A small-molecule ligand and the protein it binds are described below.
Small molecule (SMILES): COc1cc2c(cc1-c1c(C)noc1C)[nH]c1nc(C)nc(-c3ccnc4ccccc34)c12

Binding-site contacts:
Ligand atom C18 contacts residue HIS108 of chain 1.A at 3.9 Å.
Ligand atom C12 contacts residue TRP45 of chain 1.A at 3.7 Å (hydrophobic).
Ligand atom C16 contacts residue MET113 of chain 1.A at 3.4 Å (hydrophobic).
Ligand atom C12 contacts residue LEU56 of chain 1.A at 3.6 Å (hydrophobic).
Ligand atom C11 contacts residue LEU56 of chain 1.A at 3.7 Å (hydrophobic).
Ligand atom C22 contacts residue TRP45 of chain 1.A at 3.5 Å (hydrophobic).
Ligand atom N3 contacts residue TRP45 of chain 1.A at 3.6 Å.
Ligand atom C21 contacts residue LEU56 of chain 1.A at 4.0 Å (hydrophobic).
Ligand atom C1 contacts residue VAL110 of chain 1.A at 3.8 Å (hydrophobic).
Ligand atom C5 contacts residue VAL110 of chain 1.A at 3.9 Å (hydrophobic).
Ligand atom C26 contacts residue ASN104 of chain 1.A at 3.7 Å.
Ligand atom N1 contacts residue PRO46 of chain 1.A at 3.9 Å.
Ligand atom N3 contacts residue LEU56 of chain 1.A at 3.8 Å.
Ligand atom N4 contacts residue TRP45 of chain 1.A at 3.5 Å.
Ligand atom C26 contacts residue LEU58 of chain 1.A at 3.6 Å (hydrophobic).
Ligand atom C3 contacts residue VAL51 of chain 1.A at 3.9 Å (hydrophobic).
Ligand atom O1 contacts residue VAL110 of chain 1.A at 3.5 Å.
Ligand atom C17 contacts residue MET113 of chain 1.A at 3.6 Å (hydrophobic).
Ligand atom C1 contacts residue PRO46 of chain 1.A at 3.6 Å (hydrophobic).
Ligand atom C6 contacts residue ASN104 of chain 1.A at 3.6 Å.
Ligand atom N5 contacts residue ASN104 of chain 1.A at 3.2 Å (h-bond).
Ligand atom N1 contacts residue LEU56 of chain 1.A at 3.9 Å.
Ligand atom C10 contacts residue TRP45 of chain 1.A at 3.8 Å (hydrophobic).
Ligand atom C15 contacts residue TRP45 of chain 1.A at 3.5 Å (hydrophobic).
Ligand atom C6 contacts residue VAL110 of chain 1.A at 3.6 Å (hydrophobic).
Ligand atom O2 contacts residue ASN104 of chain 1.A at 3.8 Å.
Ligand atom C2 contacts residue VAL110 of chain 1.A at 4.0 Å (hydrophobic).
Ligand atom C26 contacts residue TYR103 of chain 1.A at 3.6 Å (hydrophobic).
Ligand atom C8 contacts residue LEU56 of chain 1.A at 3.7 Å (hydrophobic).
Ligand atom C1 contacts residue PHE47 of chain 1.A at 3.5 Å (hydrophobic).
Ligand atom O2 contacts residue CYS100 of chain 1.A at 3.5 Å.
Ligand atom C10 contacts residue LEU56 of chain 1.A at 4.0 Å (hydrophobic).
Ligand atom N5 contacts residue CYS100 of chain 1.A at 3.9 Å.
Ligand atom C24 contacts residue PRO46 of chain 1.A at 3.7 Å (hydrophobic).
Ligand atom C9 contacts residue PRO46 of chain 1.A at 4.0 Å (hydrophobic).
Ligand atom C6 contacts residue HIS108 of chain 1.A at 3.5 Å.
Ligand atom C9 contacts residue LEU56 of chain 1.A at 3.6 Å (hydrophobic).
Ligand atom C25 contacts residue VAL51 of chain 1.A at 4.0 Å (hydrophobic).
Ligand atom C25 contacts residue ASN104 of chain 1.A at 3.5 Å.
Ligand atom O1 contacts residue ASN104 of chain 1.A at 3.7 Å.

Sequence of chain 1.A:
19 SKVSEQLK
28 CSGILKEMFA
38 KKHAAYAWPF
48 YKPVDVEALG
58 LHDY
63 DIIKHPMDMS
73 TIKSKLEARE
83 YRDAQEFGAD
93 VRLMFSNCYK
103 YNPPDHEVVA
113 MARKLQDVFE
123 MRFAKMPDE